Binding-site contacts:
Ligand atom CAI contacts residue ARG432 of chain 2.A at 3.6 Å.
Ligand atom OAA contacts residue ARG432 of chain 2.A at 2.7 Å (salt-bridge).
Ligand atom CAC contacts residue PHE117 of chain 2.A at 3.7 Å (hydrophobic).
Ligand atom CAI contacts residue GLY435 of chain 2.A at 3.9 Å.
Ligand atom NAG contacts residue GLY47 of chain 2.A at 4.0 Å.
Ligand atom NAG contacts residue LEU257 of chain 2.A at 4.1 Å.
Ligand atom OAA contacts residue GLY434 of chain 2.A at 3.2 Å.
Ligand atom OAA contacts residue FAD1 of chain 2.H at 3.0 Å.
Ligand atom OAB contacts residue ARG432 of chain 2.A at 2.9 Å (salt-bridge).
Ligand atom CAC contacts residue FAD1 of chain 2.H at 3.4 Å.
Ligand atom CAJ contacts residue FAD1 of chain 2.H at 3.8 Å.
Ligand atom NAG contacts residue GLU49 of chain 2.A at 3.1 Å (salt-bridge).
Ligand atom CAE contacts residue LEU257 of chain 2.A at 3.7 Å (hydrophobic).
Ligand atom CAD contacts residue TYR245 of chain 2.A at 4.0 Å (hydrophobic).
Ligand atom NAH contacts residue LEU257 of chain 2.A at 3.6 Å.
Ligand atom OAA contacts residue GLY435 of chain 2.A at 2.8 Å (h-bond).
Ligand atom CAF contacts residue TYR245 of chain 2.A at 3.5 Å (hydrophobic).
Ligand atom CAD contacts residue HIS392 of chain 2.A at 4.1 Å.
Ligand atom CAI contacts residue FAD1 of chain 2.H at 3.3 Å.
Ligand atom CAF contacts residue ILE255 of chain 2.A at 4.2 Å (hydrophobic).
Ligand atom CAJ contacts residue PHE117 of chain 2.A at 4.0 Å (hydrophobic).
Ligand atom OAB contacts residue HIS392 of chain 2.A at 2.8 Å (h-bond).
Ligand atom NAG contacts residue PHE117 of chain 2.A at 3.9 Å.
Ligand atom CAD contacts residue ILE255 of chain 2.A at 4.1 Å (hydrophobic).
Ligand atom NAH contacts residue GLU49 of chain 2.A at 4.2 Å.
Ligand atom CAI contacts residue HIS392 of chain 2.A at 4.0 Å.
Ligand atom CAE contacts residue FAD1 of chain 2.H at 3.9 Å.
Ligand atom CAI contacts residue GLY434 of chain 2.A at 3.8 Å.
Ligand atom NAH contacts residue ASP260 of chain 2.A at 2.9 Å (salt-bridge).
Ligand atom CAC contacts residue GLY434 of chain 2.A at 4.2 Å.
Ligand atom CAE contacts residue GLY47 of chain 2.A at 4.1 Å.
Ligand atom NAG contacts residue FAD1 of chain 2.H at 2.9 Å (h-bond).
Ligand atom CAF contacts residue PHE117 of chain 2.A at 4.2 Å (hydrophobic).
Ligand atom CAE contacts residue PHE117 of chain 2.A at 4.2 Å (hydrophobic).
Ligand atom OAB contacts residue FAD1 of chain 2.H at 3.5 Å.
Ligand atom CAD contacts residue FAD1 of chain 2.H at 3.5 Å.
Ligand atom CAE contacts residue GLU49 of chain 2.A at 2.9 Å.
Ligand atom CAF contacts residue LEU257 of chain 2.A at 4.0 Å (hydrophobic).
Ligand atom CAE contacts residue ASP260 of chain 2.A at 3.6 Å.
Ligand atom CAF contacts residue ASP260 of chain 2.A at 3.7 Å.

Sequence of chain 2.A:
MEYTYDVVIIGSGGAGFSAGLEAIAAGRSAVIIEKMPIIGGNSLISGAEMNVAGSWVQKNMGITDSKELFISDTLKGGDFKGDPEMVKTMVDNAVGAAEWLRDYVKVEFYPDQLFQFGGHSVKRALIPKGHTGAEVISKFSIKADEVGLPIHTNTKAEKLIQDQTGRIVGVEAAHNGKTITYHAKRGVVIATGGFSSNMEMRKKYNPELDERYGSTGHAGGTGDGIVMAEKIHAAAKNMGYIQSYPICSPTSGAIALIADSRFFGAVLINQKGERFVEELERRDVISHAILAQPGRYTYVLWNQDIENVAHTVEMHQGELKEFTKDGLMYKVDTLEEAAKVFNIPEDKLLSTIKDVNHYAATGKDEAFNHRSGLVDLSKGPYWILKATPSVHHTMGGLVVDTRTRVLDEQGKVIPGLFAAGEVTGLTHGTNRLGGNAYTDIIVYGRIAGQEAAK

A small-molecule ligand and the protein it binds are described below.
Small molecule (SMILES): O=C(O)CCc1cnc[nH]1